Sequence of chain 1.B:
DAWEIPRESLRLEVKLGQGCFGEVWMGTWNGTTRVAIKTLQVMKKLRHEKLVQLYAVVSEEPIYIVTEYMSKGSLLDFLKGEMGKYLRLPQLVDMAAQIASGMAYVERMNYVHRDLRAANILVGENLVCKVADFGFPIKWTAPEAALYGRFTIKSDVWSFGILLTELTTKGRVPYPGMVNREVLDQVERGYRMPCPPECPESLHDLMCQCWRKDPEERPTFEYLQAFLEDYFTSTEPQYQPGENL

Binding-site contacts:
Ligand atom NAK contacts residue MET94 of chain 1.B at 2.9 Å (h-bond).
Ligand atom CAC contacts residue GLY97 of chain 1.B at 4.0 Å.
Ligand atom NAJ contacts residue ALA46 of chain 1.B at 3.9 Å.
Ligand atom CAE contacts residue LEU26 of chain 1.B at 4.1 Å (hydrophobic).
Ligand atom CAC contacts residue SER95 of chain 1.B at 3.4 Å.
Ligand atom NAK contacts residue ALA46 of chain 1.B at 3.7 Å.
Ligand atom CAF contacts residue LEU26 of chain 1.B at 4.1 Å (hydrophobic).
Ligand atom NAA contacts residue ALA46 of chain 1.B at 3.3 Å.
Ligand atom CAE contacts residue GLY97 of chain 1.B at 3.7 Å.
Ligand atom CAN contacts residue GLY97 of chain 1.B at 3.9 Å.
Ligand atom CAM contacts residue LEU26 of chain 1.B at 3.7 Å (hydrophobic).
Ligand atom CAL contacts residue ALA46 of chain 1.B at 3.4 Å (hydrophobic).
Ligand atom CAL contacts residue MET94 of chain 1.B at 3.9 Å (hydrophobic).
Ligand atom NAA contacts residue TYR93 of chain 1.B at 4.1 Å.
Ligand atom CAE contacts residue SER95 of chain 1.B at 3.8 Å.
Ligand atom CAE contacts residue MET94 of chain 1.B at 3.6 Å (hydrophobic).
Ligand atom NAA contacts residue MET94 of chain 1.B at 4.0 Å.
Ligand atom CAM contacts residue GLY97 of chain 1.B at 3.6 Å.
Ligand atom CAG contacts residue VAL34 of chain 1.B at 4.0 Å (hydrophobic).
Ligand atom CAN contacts residue MET94 of chain 1.B at 3.9 Å (hydrophobic).
Ligand atom NAP contacts residue MET94 of chain 1.B at 3.7 Å.
Ligand atom CAL contacts residue GLU92 of chain 1.B at 3.6 Å.
Ligand atom CAO contacts residue LEU146 of chain 1.B at 3.9 Å (hydrophobic).
Ligand atom CAL contacts residue LEU146 of chain 1.B at 3.6 Å (hydrophobic).
Ligand atom NAK contacts residue TYR93 of chain 1.B at 3.8 Å.
Ligand atom CAN contacts residue LEU26 of chain 1.B at 3.6 Å (hydrophobic).
Ligand atom CAH contacts residue MET94 of chain 1.B at 3.0 Å (hydrophobic).
Ligand atom NAA contacts residue THR91 of chain 1.B at 3.1 Å (h-bond).
Ligand atom NAA contacts residue VAL76 of chain 1.B at 3.9 Å.
Ligand atom CAC contacts residue TYR93 of chain 1.B at 3.8 Å (hydrophobic).
Ligand atom NAK contacts residue GLU92 of chain 1.B at 4.0 Å.
Ligand atom CAH contacts residue TYR93 of chain 1.B at 3.9 Å (hydrophobic).
Ligand atom CAL contacts residue THR91 of chain 1.B at 4.1 Å.
Ligand atom NAA contacts residue GLU92 of chain 1.B at 2.6 Å (salt-bridge).
Ligand atom NAI contacts residue LEU26 of chain 1.B at 3.9 Å.
Ligand atom NAA contacts residue LEU146 of chain 1.B at 3.9 Å.
Ligand atom NAJ contacts residue LEU146 of chain 1.B at 3.4 Å.
Ligand atom CAE contacts residue TYR93 of chain 1.B at 3.7 Å (hydrophobic).
Ligand atom CAH contacts residue LEU26 of chain 1.B at 4.1 Å (hydrophobic).
Ligand atom CAF contacts residue GLY97 of chain 1.B at 3.8 Å.

This protein binds this small molecule.
Small molecule (SMILES): Nc1nc2cnc(-c3ccccc3)cn2n1